Sequence of chain 2.A:
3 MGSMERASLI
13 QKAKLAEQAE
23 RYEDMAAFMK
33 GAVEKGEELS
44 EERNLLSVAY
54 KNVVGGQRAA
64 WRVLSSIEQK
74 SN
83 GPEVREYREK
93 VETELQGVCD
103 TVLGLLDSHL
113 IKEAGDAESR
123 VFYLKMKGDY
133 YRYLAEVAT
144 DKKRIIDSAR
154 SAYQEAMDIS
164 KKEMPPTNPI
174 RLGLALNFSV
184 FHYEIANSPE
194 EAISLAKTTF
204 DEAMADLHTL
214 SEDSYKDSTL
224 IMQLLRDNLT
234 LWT

This small molecule binds to this protein.
Small molecule (SMILES): CC[C@H](C)[C@H](NC(=O)[C@H](COP(=O)(O)O)NC(=O)CNC(=O)[C@H](C)N)C(=O)N1CCC[C@H]1C(=O)NCC(=O)N[C@H](C=O)CCCN=C(N)N

Binding-site contacts:
Ligand atom CZ contacts residue GLU19 of chain 2.A at 3.6 Å.
Ligand atom N contacts residue GLU187 of chain 2.A at 2.3 Å (salt-bridge).
Ligand atom NE contacts residue GLU19 of chain 2.A at 2.8 Å (salt-bridge).
Ligand atom CB contacts residue TRP235 of chain 2.A at 3.6 Å (hydrophobic).
Ligand atom N contacts residue ASN231 of chain 2.A at 3.0 Å (h-bond).
Ligand atom CD contacts residue LEU227 of chain 2.A at 3.7 Å (hydrophobic).
Ligand atom P contacts residue TYR135 of chain 2.A at 3.8 Å.
Ligand atom O contacts residue ASN231 of chain 2.A at 2.9 Å (h-bond).
Ligand atom NH2 contacts residue LEU48 of chain 2.A at 3.8 Å.
Ligand atom CB contacts residue ASN231 of chain 2.A at 3.0 Å.
Ligand atom O2P contacts residue ARG61 of chain 2.A at 2.9 Å (salt-bridge).
Ligand atom C contacts residue ASN231 of chain 2.A at 3.8 Å.
Ligand atom O contacts residue LEU179 of chain 2.A at 3.7 Å.
Ligand atom CA contacts residue ASN180 of chain 2.A at 3.4 Å.
Ligand atom CG2 contacts residue UQN1 of chain 2.C at 3.7 Å.
Ligand atom N contacts residue ASN180 of chain 2.A at 2.9 Å (h-bond).
Ligand atom P contacts residue ARG134 of chain 2.A at 3.8 Å.
Ligand atom NH2 contacts residue GLU19 of chain 2.A at 3.2 Å (salt-bridge).
Ligand atom C contacts residue ASN180 of chain 2.A at 3.6 Å.
Ligand atom CB contacts residue ASN180 of chain 2.A at 3.3 Å.
Ligand atom CA contacts residue ASN231 of chain 2.A at 3.8 Å.
Ligand atom O contacts residue GLU187 of chain 2.A at 3.3 Å (salt-bridge).
Ligand atom C contacts residue GLU187 of chain 2.A at 3.7 Å.
Ligand atom O1P contacts residue ARG61 of chain 2.A at 2.9 Å (salt-bridge).
Ligand atom CG1 contacts residue UQN1 of chain 2.C at 3.7 Å.
Ligand atom N contacts residue LEU179 of chain 2.A at 3.5 Å.
Ligand atom C contacts residue LEU179 of chain 2.A at 3.8 Å (hydrophobic).
Ligand atom CG2 contacts residue LYS127 of chain 2.A at 3.8 Å.
Ligand atom CD1 contacts residue UQN1 of chain 2.C at 3.5 Å.
Ligand atom CD contacts residue GLU19 of chain 2.A at 3.7 Å.
Ligand atom O3P contacts residue TYR135 of chain 2.A at 2.5 Å (h-bond).
Ligand atom CG2 contacts residue ASN180 of chain 2.A at 3.6 Å.
Ligand atom CA contacts residue GLU187 of chain 2.A at 3.4 Å.
Ligand atom CG contacts residue VAL51 of chain 2.A at 3.6 Å (hydrophobic).
Ligand atom O3P contacts residue ARG134 of chain 2.A at 2.9 Å (salt-bridge).
Ligand atom O contacts residue VAL183 of chain 2.A at 3.5 Å.
Ligand atom CB contacts residue LEU234 of chain 2.A at 3.5 Å (hydrophobic).
Ligand atom O2P contacts residue ARG134 of chain 2.A at 2.8 Å (salt-bridge).
Ligand atom P contacts residue ARG61 of chain 2.A at 3.7 Å.
Ligand atom NE contacts residue VAL51 of chain 2.A at 3.7 Å.